This protein binds this small molecule.
Small molecule (SMILES): Cc1cn([C@H]2C[C@H](O[P](=O)(O)OC[C@H]3O[C@@H](n4cc(C)c(=O)[nH]c4=O)C[C@@H]3O[P](=O)(O)OC[C@H]3O[C@@H](n4cc(C)c(=O)[nH]c4=O)C[C@@H]3O[P](=O)(O)OC[C@H]3O[C@@H](n4cc(C)c(=O)[nH]c4=O)C[C@@H]3O)[C@@H](CO)O2)c(=O)[nH]c1=O

Sequence of chain 1.C:
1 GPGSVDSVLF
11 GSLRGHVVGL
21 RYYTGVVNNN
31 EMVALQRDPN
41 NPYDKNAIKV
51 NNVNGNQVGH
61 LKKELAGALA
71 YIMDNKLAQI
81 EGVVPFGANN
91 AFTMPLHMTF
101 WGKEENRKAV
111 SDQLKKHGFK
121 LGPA

Sequence of chain 1.B:
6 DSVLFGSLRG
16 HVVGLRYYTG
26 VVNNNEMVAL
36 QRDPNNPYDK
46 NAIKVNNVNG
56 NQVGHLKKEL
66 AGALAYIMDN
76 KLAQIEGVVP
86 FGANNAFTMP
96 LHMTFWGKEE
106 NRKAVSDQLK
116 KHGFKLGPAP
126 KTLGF

Binding-site contacts:
Ligand atom O2 contacts residue ASN41 of chain 1.B at 2.9 Å (h-bond).
Ligand atom C5' contacts residue LEU61 of chain 1.B at 3.5 Å (hydrophobic).
Ligand atom C7 contacts residue PHE92 of chain 1.B at 3.6 Å (hydrophobic).
Ligand atom O5' contacts residue TYR22 of chain 1.B at 3.7 Å.
Ligand atom OP1 contacts residue TYR22 of chain 1.B at 2.9 Å (h-bond).
Ligand atom C4 contacts residue PRO123 of chain 1.C at 3.4 Å (hydrophobic).
Ligand atom C2 contacts residue PHE92 of chain 1.B at 3.6 Å (hydrophobic).
Ligand atom N1 contacts residue PHE92 of chain 1.B at 3.7 Å.
Ligand atom C3' contacts residue ASP44 of chain 1.B at 3.5 Å.
Ligand atom O3' contacts residue ASP44 of chain 1.B at 2.7 Å (salt-bridge).
Ligand atom C2' contacts residue ASP44 of chain 1.B at 3.5 Å.
Ligand atom P contacts residue ARG21 of chain 1.B at 3.6 Å.
Ligand atom OP1 contacts residue LYS62 of chain 1.B at 3.5 Å.
Ligand atom C5 contacts residue PRO123 of chain 1.C at 3.3 Å (hydrophobic).
Ligand atom C5 contacts residue TYR43 of chain 1.B at 3.7 Å (hydrophobic).
Ligand atom N3 contacts residue PHE92 of chain 1.B at 3.5 Å.
Ligand atom OP1 contacts residue LYS63 of chain 1.B at 2.8 Å (salt-bridge).
Ligand atom C4 contacts residue TYR22 of chain 1.B at 3.5 Å (hydrophobic).
Ligand atom N3 contacts residue PRO123 of chain 1.C at 3.7 Å.
Ligand atom OP1 contacts residue ARG21 of chain 1.B at 3.0 Å (salt-bridge).
Ligand atom C4 contacts residue TYR43 of chain 1.B at 3.4 Å (hydrophobic).
Ligand atom C5 contacts residue PHE92 of chain 1.B at 3.6 Å (hydrophobic).
Ligand atom OP2 contacts residue ARG21 of chain 1.B at 2.9 Å (salt-bridge).
Ligand atom O4' contacts residue HIS60 of chain 1.B at 3.7 Å.
Ligand atom C6 contacts residue TYR22 of chain 1.B at 3.5 Å (hydrophobic).
Ligand atom O2 contacts residue TYR23 of chain 1.B at 3.5 Å (h-bond).
Ligand atom O4 contacts residue TYR43 of chain 1.B at 3.3 Å.
Ligand atom N3 contacts residue TYR23 of chain 1.B at 2.9 Å (h-bond).
Ligand atom O4 contacts residue PHE92 of chain 1.B at 3.5 Å.
Ligand atom O2 contacts residue HIS60 of chain 1.B at 2.7 Å (h-bond).
Ligand atom N3 contacts residue TYR43 of chain 1.B at 3.3 Å.
Ligand atom C2 contacts residue HIS60 of chain 1.B at 3.7 Å.
Ligand atom C5 contacts residue TYR22 of chain 1.B at 3.4 Å (hydrophobic).
Ligand atom C6 contacts residue PRO123 of chain 1.C at 3.5 Å (hydrophobic).
Ligand atom O3' contacts residue VAL18 of chain 1.B at 3.5 Å.
Ligand atom OP2 contacts residue LYS63 of chain 1.B at 2.9 Å (salt-bridge).
Ligand atom O4' contacts residue GLY19 of chain 1.B at 3.3 Å.
Ligand atom O4 contacts residue TYR22 of chain 1.B at 3.7 Å.
Ligand atom C4 contacts residue PHE92 of chain 1.B at 3.3 Å (hydrophobic).
Ligand atom C2 contacts residue TYR23 of chain 1.B at 3.6 Å (hydrophobic).